Binding-site contacts:
Ligand atom C4 contacts residue ASN315 of chain 40.B at 4.3 Å.
Ligand atom C8 contacts residue ASN315 of chain 40.B at 3.5 Å.
Ligand atom C1 contacts residue ASN315 of chain 40.B at 1.4 Å.
Ligand atom C1 contacts residue VAL314 of chain 40.B at 4.4 Å (hydrophobic).
Ligand atom N2 contacts residue ASN315 of chain 40.B at 2.8 Å (h-bond).
Ligand atom O5 contacts residue VAL314 of chain 40.B at 3.8 Å.
Ligand atom C7 contacts residue ASN315 of chain 40.B at 3.3 Å.
Ligand atom C3 contacts residue ASN315 of chain 40.B at 3.8 Å.
Ligand atom O7 contacts residue ASN315 of chain 40.B at 4.2 Å.
Ligand atom C2 contacts residue ASN315 of chain 40.B at 2.5 Å.
Ligand atom C8 contacts residue ILE281 of chain 40.B at 4.5 Å (hydrophobic).
Ligand atom C6 contacts residue ASN315 of chain 40.B at 4.5 Å.
Ligand atom O5 contacts residue ASN315 of chain 40.B at 2.4 Å (h-bond).
Ligand atom C6 contacts residue THR313 of chain 40.B at 4.5 Å.
Ligand atom O5 contacts residue THR313 of chain 40.B at 4.3 Å.
Ligand atom C5 contacts residue ASN315 of chain 40.B at 3.7 Å.

Sequence of chain 40.B:
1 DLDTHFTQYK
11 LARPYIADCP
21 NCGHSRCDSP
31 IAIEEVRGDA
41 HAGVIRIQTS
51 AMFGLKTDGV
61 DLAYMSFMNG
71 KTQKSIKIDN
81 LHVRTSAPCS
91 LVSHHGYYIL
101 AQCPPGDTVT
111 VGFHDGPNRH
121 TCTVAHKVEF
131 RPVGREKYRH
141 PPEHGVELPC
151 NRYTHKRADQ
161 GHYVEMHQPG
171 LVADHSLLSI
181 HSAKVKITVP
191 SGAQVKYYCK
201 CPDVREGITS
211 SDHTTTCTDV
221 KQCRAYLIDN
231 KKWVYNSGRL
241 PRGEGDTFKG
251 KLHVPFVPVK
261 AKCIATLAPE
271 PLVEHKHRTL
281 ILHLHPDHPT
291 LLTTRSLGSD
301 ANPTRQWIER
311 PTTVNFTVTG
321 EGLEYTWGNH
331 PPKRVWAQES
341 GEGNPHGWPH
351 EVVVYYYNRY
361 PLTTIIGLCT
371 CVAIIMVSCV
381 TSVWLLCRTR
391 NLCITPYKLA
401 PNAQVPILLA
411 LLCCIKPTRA

This small molecule binds to this protein.
Small molecule (SMILES): CC(=O)N[C@@H]1[C@@H](O)[C@H](O)[C@@H](CO)O[C@H]1O